Binding-site contacts:
Ligand atom C18 contacts residue ASN238 of chain 1.E at 3.8 Å.
Ligand atom C11 contacts residue TRP260 of chain 1.E at 3.8 Å (hydrophobic).
Ligand atom C4 contacts residue THR77 of chain 1.E at 3.6 Å.
Ligand atom C17 contacts residue VAL150 of chain 1.E at 3.9 Å (hydrophobic).
Ligand atom C16 contacts residue GLN237 of chain 1.E at 3.6 Å.
Ligand atom C6 contacts residue SER111 of chain 1.E at 3.9 Å.
Ligand atom C1 contacts residue MET114 of chain 1.E at 3.6 Å (hydrophobic).
Ligand atom O2 contacts residue THR77 of chain 1.E at 2.5 Å (h-bond).
Ligand atom N3 contacts residue ASN238 of chain 1.E at 2.9 Å (h-bond).
Ligand atom C3 contacts residue THR77 of chain 1.E at 3.5 Å.
Ligand atom O3 contacts residue VAL150 of chain 1.E at 3.9 Å.
Ligand atom C13 contacts residue VAL150 of chain 1.E at 3.5 Å (hydrophobic).
Ligand atom O1 contacts residue ASN238 of chain 1.E at 3.6 Å (h-bond).
Ligand atom C5 contacts residue TYR142 of chain 1.E at 3.5 Å (hydrophobic).
Ligand atom O4 contacts residue MET115 of chain 1.E at 3.7 Å.
Ligand atom C11 contacts residue ASN238 of chain 1.E at 3.6 Å.
Ligand atom C20 contacts residue GLN237 of chain 1.E at 3.7 Å.
Ligand atom C17 contacts residue GLN237 of chain 1.E at 3.6 Å.
Ligand atom C6 contacts residue ASN238 of chain 1.E at 3.3 Å.
Ligand atom C4 contacts residue TYR137 of chain 1.E at 3.6 Å (hydrophobic).
Ligand atom O1 contacts residue TRP260 of chain 1.E at 3.8 Å.
Ligand atom C5 contacts residue TYR137 of chain 1.E at 3.7 Å (hydrophobic).
Ligand atom O3 contacts residue TYR142 of chain 1.E at 2.8 Å (h-bond).
Ligand atom C16 contacts residue VAL150 of chain 1.E at 3.8 Å (hydrophobic).
Ligand atom N1 contacts residue MET114 of chain 1.E at 3.6 Å.
Ligand atom C15 contacts residue MET115 of chain 1.E at 3.7 Å (hydrophobic).
Ligand atom C14 contacts residue MET115 of chain 1.E at 3.9 Å (hydrophobic).
Ligand atom C18 contacts residue VAL150 of chain 1.E at 3.7 Å (hydrophobic).
Ligand atom C6 contacts residue TRP260 of chain 1.E at 3.7 Å (hydrophobic).
Ligand atom C6 contacts residue MET114 of chain 1.E at 3.8 Å (hydrophobic).
Ligand atom C14 contacts residue VAL150 of chain 1.E at 3.4 Å (hydrophobic).
Ligand atom C8 contacts residue ASN238 of chain 1.E at 3.6 Å.
Ligand atom C9 contacts residue MET241 of chain 1.E at 3.7 Å (hydrophobic).
Ligand atom C15 contacts residue VAL150 of chain 1.E at 3.5 Å (hydrophobic).
Ligand atom C17 contacts residue ASN238 of chain 1.E at 3.6 Å.
Ligand atom C7 contacts residue THR77 of chain 1.E at 3.4 Å.
Ligand atom C4 contacts residue TYR142 of chain 1.E at 3.1 Å (hydrophobic).
Ligand atom C20 contacts residue LEU234 of chain 1.E at 3.6 Å (hydrophobic).
Ligand atom N2 contacts residue ASN238 of chain 1.E at 3.4 Å (h-bond).
Ligand atom C9 contacts residue ASN238 of chain 1.E at 3.2 Å.

The protein below binds the small molecule below.
Small molecule (SMILES): COc1cccc(C(=O)NN(C(=O)c2cccnc2OC)C(C)(C)C)c1C

Sequence of chain 1.E:
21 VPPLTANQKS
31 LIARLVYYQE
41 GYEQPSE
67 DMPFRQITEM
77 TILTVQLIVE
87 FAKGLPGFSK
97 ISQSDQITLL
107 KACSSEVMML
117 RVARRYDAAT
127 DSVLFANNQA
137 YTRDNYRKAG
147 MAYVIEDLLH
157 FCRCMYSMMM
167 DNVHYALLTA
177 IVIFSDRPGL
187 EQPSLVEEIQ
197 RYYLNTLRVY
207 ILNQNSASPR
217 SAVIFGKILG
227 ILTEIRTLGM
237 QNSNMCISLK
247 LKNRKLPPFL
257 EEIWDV